Sequence of chain 30.B:
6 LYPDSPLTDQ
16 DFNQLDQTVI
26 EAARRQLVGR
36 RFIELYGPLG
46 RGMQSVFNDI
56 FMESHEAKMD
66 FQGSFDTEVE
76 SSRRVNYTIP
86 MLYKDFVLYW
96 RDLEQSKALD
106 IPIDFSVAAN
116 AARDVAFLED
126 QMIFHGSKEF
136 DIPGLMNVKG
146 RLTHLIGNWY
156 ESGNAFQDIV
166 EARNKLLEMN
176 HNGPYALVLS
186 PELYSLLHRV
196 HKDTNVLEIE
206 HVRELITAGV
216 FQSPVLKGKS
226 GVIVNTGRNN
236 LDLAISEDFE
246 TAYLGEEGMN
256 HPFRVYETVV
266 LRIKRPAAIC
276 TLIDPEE

Binding-site contacts:
Ligand atom OE1 contacts residue ARG36 of chain 30.B at 2.9 Å (salt-bridge).
Ligand atom N contacts residue ASP243 of chain 30.B at 2.6 Å (salt-bridge).
Ligand atom CD1 contacts residue LEU40 of chain 30.B at 3.6 Å (hydrophobic).
Ligand atom CG1 contacts residue ASP243 of chain 30.B at 3.2 Å.
Ligand atom N contacts residue PRO43 of chain 30.B at 4.0 Å.
Ligand atom O contacts residue ASP243 of chain 30.B at 4.1 Å.
Ligand atom OE1 contacts residue GLU39 of chain 30.B at 3.1 Å (salt-bridge).
Ligand atom CB contacts residue ASP243 of chain 30.B at 4.0 Å.
Ligand atom O contacts residue ARG29 of chain 30.B at 3.2 Å (salt-bridge).
Ligand atom C contacts residue ARG35 of chain 30.B at 3.9 Å.
Ligand atom N contacts residue ARG35 of chain 30.B at 4.0 Å.
Ligand atom CD contacts residue GLU39 of chain 30.B at 3.2 Å.
Ligand atom C contacts residue GLU39 of chain 30.B at 3.6 Å.
Ligand atom CG2 contacts residue ARG35 of chain 30.B at 3.4 Å.
Ligand atom C contacts residue ASP243 of chain 30.B at 3.8 Å.
Ligand atom CG contacts residue ARG36 of chain 30.B at 3.8 Å.
Ligand atom CD1 contacts residue ARG35 of chain 30.B at 4.0 Å.
Ligand atom N contacts residue ARG29 of chain 30.B at 4.2 Å.
Ligand atom C contacts residue ARG29 of chain 30.B at 3.9 Å.
Ligand atom CA contacts residue ASP243 of chain 30.B at 3.5 Å.
Ligand atom CG1 contacts residue ARG36 of chain 30.B at 4.0 Å.
Ligand atom OE1 contacts residue PHE37 of chain 30.B at 3.7 Å.
Ligand atom CA contacts residue ARG29 of chain 30.B at 3.8 Å.
Ligand atom CG2 contacts residue PRO43 of chain 30.B at 3.8 Å (hydrophobic).
Ligand atom O contacts residue ILE25 of chain 30.B at 3.8 Å.
Ligand atom CD2 contacts residue LEU40 of chain 30.B at 4.1 Å (hydrophobic).
Ligand atom N contacts residue ASP243 of chain 30.B at 3.2 Å (salt-bridge).
Ligand atom CD contacts residue ARG36 of chain 30.B at 3.7 Å.
Ligand atom NE2 contacts residue GLU39 of chain 30.B at 2.9 Å (salt-bridge).
Ligand atom CG2 contacts residue ARG36 of chain 30.B at 4.1 Å.
Ligand atom O contacts residue ARG35 of chain 30.B at 2.7 Å (salt-bridge).
Ligand atom CD1 contacts residue ARG29 of chain 30.B at 3.5 Å.
Ligand atom O contacts residue PRO43 of chain 30.B at 3.8 Å.
Ligand atom CA contacts residue ARG29 of chain 30.B at 4.1 Å.
Ligand atom CB contacts residue ARG36 of chain 30.B at 3.4 Å.
Ligand atom O contacts residue GLU39 of chain 30.B at 3.0 Å (salt-bridge).
Ligand atom O contacts residue ARG35 of chain 30.B at 4.0 Å.
Ligand atom CA contacts residue ASP243 of chain 30.B at 3.6 Å.
Ligand atom C contacts residue ASP243 of chain 30.B at 3.5 Å.
Ligand atom CD1 contacts residue ARG36 of chain 30.B at 3.6 Å.

The small molecule below binds the protein below.
Small molecule (SMILES): CC[C@H](C)[C@H](NC(=O)[C@H](CC(C)C)NC(=O)[C@H](CO)NC(=O)CNC(=O)[C@@H](NC(=O)[C@@H](N)[C@@H](C)O)C(C)C)C(=O)N[C@H](C=O)CCC(N)=O